This protein binds this small molecule.
Small molecule (SMILES): CC(=O)N[C@@H]1[C@@H](O)[C@@H](O)[C@@H](CO)O[C@H]1O

Sequence of chain 1.B:
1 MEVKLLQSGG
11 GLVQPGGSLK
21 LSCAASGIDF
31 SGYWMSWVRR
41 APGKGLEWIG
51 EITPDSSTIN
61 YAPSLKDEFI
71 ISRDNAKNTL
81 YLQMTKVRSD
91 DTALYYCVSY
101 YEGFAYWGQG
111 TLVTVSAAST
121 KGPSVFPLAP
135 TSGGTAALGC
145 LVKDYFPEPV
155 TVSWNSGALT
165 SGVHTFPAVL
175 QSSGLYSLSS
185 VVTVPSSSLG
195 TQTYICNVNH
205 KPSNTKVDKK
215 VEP

Binding-site contacts:
Ligand atom C4 contacts residue SER6 of chain 1.C at 3.6 Å.
Ligand atom C8 contacts residue GLY32 of chain 1.B at 4.0 Å.
Ligand atom C7 contacts residue SER6 of chain 1.C at 3.9 Å.
Ligand atom O7 contacts residue ALA8 of chain 1.C at 3.8 Å.
Ligand atom C2 contacts residue SER6 of chain 1.C at 2.4 Å.
Ligand atom C8 contacts residue ASP29 of chain 1.B at 4.5 Å.
Ligand atom C1 contacts residue THR7 of chain 1.C at 4.2 Å.
Ligand atom O4 contacts residue SER6 of chain 1.C at 4.4 Å.
Ligand atom C3 contacts residue SER6 of chain 1.C at 3.1 Å.
Ligand atom O3 contacts residue SER6 of chain 1.C at 4.4 Å.
Ligand atom C1 contacts residue SER6 of chain 1.C at 1.4 Å.
Ligand atom C8 contacts residue TYR33 of chain 1.B at 3.3 Å (hydrophobic).
Ligand atom O7 contacts residue SER6 of chain 1.C at 4.4 Å.
Ligand atom O5 contacts residue SER6 of chain 1.C at 2.1 Å (h-bond).
Ligand atom O7 contacts residue TYR101 of chain 1.B at 3.8 Å.
Ligand atom O6 contacts residue SER6 of chain 1.C at 4.1 Å.
Ligand atom C5 contacts residue SER6 of chain 1.C at 2.9 Å.
Ligand atom C7 contacts residue ALA8 of chain 1.C at 4.2 Å (hydrophobic).
Ligand atom C8 contacts residue ALA8 of chain 1.C at 4.0 Å (hydrophobic).
Ligand atom N2 contacts residue SER6 of chain 1.C at 2.9 Å (h-bond).
Ligand atom C6 contacts residue SER6 of chain 1.C at 4.2 Å.

Sequence of chain 1.C:
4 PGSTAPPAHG